Binding-site contacts:
Ligand atom C6 contacts residue VAL25 of chain 1.F at 3.5 Å (hydrophobic).
Ligand atom O19 contacts residue LEU74 of chain 1.F at 4.4 Å.
Ligand atom C8 contacts residue THR92 of chain 1.F at 4.2 Å.
Ligand atom C2 contacts residue LEU74 of chain 1.F at 3.7 Å (hydrophobic).
Ligand atom O15 contacts residue SER57 of chain 1.F at 3.2 Å.
Ligand atom C6 contacts residue THR92 of chain 1.F at 3.7 Å.
Ligand atom C3 contacts residue LEU74 of chain 1.F at 3.6 Å (hydrophobic).
Ligand atom C2 contacts residue LEU24 of chain 1.F at 3.3 Å (hydrophobic).
Ligand atom C2 contacts residue ASP72 of chain 1.F at 3.4 Å.
Ligand atom C6 contacts residue GLY93 of chain 1.F at 3.8 Å.
Ligand atom C4 contacts residue THR92 of chain 1.F at 4.4 Å.
Ligand atom C2 contacts residue LYS23 of chain 1.F at 3.8 Å.
Ligand atom C14 contacts residue LEU74 of chain 1.F at 4.4 Å (hydrophobic).
Ligand atom C14 contacts residue SER57 of chain 1.F at 4.2 Å.
Ligand atom C1 contacts residue LEU24 of chain 1.F at 3.5 Å (hydrophobic).
Ligand atom O10 contacts residue THR92 of chain 1.F at 3.1 Å.
Ligand atom C5 contacts residue THR92 of chain 1.F at 3.5 Å.
Ligand atom C3 contacts residue ASP72 of chain 1.F at 4.0 Å.
Ligand atom O7 contacts residue LEU74 of chain 1.F at 4.4 Å.
Ligand atom C6 contacts residue TYR89 of chain 1.F at 4.1 Å (hydrophobic).
Ligand atom C1 contacts residue LYS23 of chain 1.F at 3.5 Å.
Ligand atom C5 contacts residue LEU74 of chain 1.F at 4.1 Å (hydrophobic).
Ligand atom O15 contacts residue LEU74 of chain 1.F at 4.2 Å.
Ligand atom C2 contacts residue ILE73 of chain 1.F at 4.4 Å (hydrophobic).
Ligand atom C6 contacts residue LEU74 of chain 1.F at 4.2 Å (hydrophobic).
Ligand atom C13 contacts residue LEU74 of chain 1.F at 4.2 Å (hydrophobic).
Ligand atom C4 contacts residue LEU74 of chain 1.F at 3.9 Å (hydrophobic).
Ligand atom C18 contacts residue SER57 of chain 1.F at 4.2 Å.
Ligand atom C1 contacts residue LEU74 of chain 1.F at 4.0 Å (hydrophobic).
Ligand atom O10 contacts residue LEU74 of chain 1.F at 4.2 Å.
Ligand atom O10 contacts residue TYR89 of chain 1.F at 4.0 Å.
Ligand atom C9 contacts residue THR92 of chain 1.F at 3.8 Å.
Ligand atom C1 contacts residue GLY93 of chain 1.F at 4.0 Å.
Ligand atom C1 contacts residue VAL25 of chain 1.F at 3.3 Å (hydrophobic).
Ligand atom C18 contacts residue GLU55 of chain 1.F at 4.1 Å.
Ligand atom O19 contacts residue SER57 of chain 1.F at 3.3 Å (h-bond).
Ligand atom C6 contacts residue LYS23 of chain 1.F at 4.2 Å.
Ligand atom C13 contacts residue SER57 of chain 1.F at 4.0 Å.
Ligand atom C2 contacts residue VAL25 of chain 1.F at 4.3 Å (hydrophobic).
Ligand atom C1 contacts residue ASP72 of chain 1.F at 4.4 Å.

Sequence of chain 1.F:
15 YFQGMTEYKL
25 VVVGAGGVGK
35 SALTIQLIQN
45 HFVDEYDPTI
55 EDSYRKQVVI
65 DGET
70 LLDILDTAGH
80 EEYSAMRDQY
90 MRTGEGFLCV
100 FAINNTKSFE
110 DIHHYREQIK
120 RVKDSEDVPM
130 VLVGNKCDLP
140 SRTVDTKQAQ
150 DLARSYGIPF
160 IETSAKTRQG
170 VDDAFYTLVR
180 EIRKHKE

The small molecule below binds the protein below.
Small molecule (SMILES): O=C(NC[C@@H]1COc2ccccc2O1)c1ccco1